Sequence of chain 6.A:
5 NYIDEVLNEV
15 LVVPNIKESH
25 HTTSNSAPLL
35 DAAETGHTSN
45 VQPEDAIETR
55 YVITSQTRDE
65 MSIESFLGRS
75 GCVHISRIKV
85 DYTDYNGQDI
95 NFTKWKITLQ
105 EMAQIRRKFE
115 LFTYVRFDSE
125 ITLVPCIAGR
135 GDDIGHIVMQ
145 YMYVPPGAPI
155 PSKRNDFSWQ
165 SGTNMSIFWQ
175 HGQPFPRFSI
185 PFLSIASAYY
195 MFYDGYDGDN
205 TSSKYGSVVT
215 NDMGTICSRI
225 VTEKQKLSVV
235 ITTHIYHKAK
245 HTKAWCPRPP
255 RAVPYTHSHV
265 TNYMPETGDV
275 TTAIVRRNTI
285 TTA

Binding-site contacts:
Ligand atom C3C contacts residue ILE101 of chain 6.A at 3.8 Å (hydrophobic).
Ligand atom C2C contacts residue ILE101 of chain 6.A at 4.2 Å (hydrophobic).
Ligand atom C5B contacts residue ILE125 of chain 6.A at 3.5 Å (hydrophobic).
Ligand atom C31 contacts residue MET195 of chain 6.A at 3.9 Å (hydrophobic).
Ligand atom C1B contacts residue ILE125 of chain 6.A at 3.6 Å (hydrophobic).
Ligand atom C3B contacts residue ILE125 of chain 6.A at 4.3 Å (hydrophobic).
Ligand atom C2B contacts residue TYR147 of chain 6.A at 3.4 Å (hydrophobic).
Ligand atom C3 contacts residue LEU103 of chain 6.A at 4.3 Å (hydrophobic).
Ligand atom CL2 contacts residue LEU187 of chain 6.A at 3.9 Å.
Ligand atom CL2 contacts residue ILE184 of chain 6.A at 4.2 Å.
Ligand atom N3A contacts residue PHE182 of chain 6.A at 4.1 Å.
Ligand atom C5 contacts residue MET217 of chain 6.A at 3.8 Å (hydrophobic).
Ligand atom C2C contacts residue MET217 of chain 6.A at 3.9 Å (hydrophobic).
Ligand atom C2A contacts residue ILE220 of chain 6.A at 4.1 Å (hydrophobic).
Ligand atom C5B contacts residue ILE220 of chain 6.A at 4.3 Å (hydrophobic).
Ligand atom C3 contacts residue MET217 of chain 6.A at 4.2 Å (hydrophobic).
Ligand atom C31 contacts residue LEU103 of chain 6.A at 4.1 Å (hydrophobic).
Ligand atom N3A contacts residue ILE220 of chain 6.A at 4.3 Å.
Ligand atom N3A contacts residue TYR147 of chain 6.A at 4.1 Å.
Ligand atom O1 contacts residue MET217 of chain 6.A at 2.7 Å (h-bond).
Ligand atom C2B contacts residue ILE184 of chain 6.A at 4.1 Å (hydrophobic).
Ligand atom C6B contacts residue ILE125 of chain 6.A at 3.3 Å (hydrophobic).
Ligand atom CL2 contacts residue TYR147 of chain 6.A at 2.4 Å.
Ligand atom C4A contacts residue TYR145 of chain 6.A at 3.7 Å (hydrophobic).
Ligand atom C5A contacts residue LEU127 of chain 6.A at 3.8 Å (hydrophobic).
Ligand atom O1A contacts residue LEU127 of chain 6.A at 4.1 Å.
Ligand atom C2A contacts residue PHE182 of chain 6.A at 4.1 Å (hydrophobic).
Ligand atom N2 contacts residue MET217 of chain 6.A at 3.1 Å (h-bond).
Ligand atom C3B contacts residue TYR147 of chain 6.A at 3.3 Å (hydrophobic).
Ligand atom C4A contacts residue MET146 of chain 6.A at 4.0 Å (hydrophobic).
Ligand atom C5A contacts residue TYR145 of chain 6.A at 3.7 Å (hydrophobic).
Ligand atom C4 contacts residue LEU103 of chain 6.A at 3.6 Å (hydrophobic).
Ligand atom C4B contacts residue ILE220 of chain 6.A at 4.2 Å (hydrophobic).
Ligand atom CL1 contacts residue ILE125 of chain 6.A at 3.7 Å.
Ligand atom N2 contacts residue ASN215 of chain 6.A at 4.0 Å.
Ligand atom C4B contacts residue ILE125 of chain 6.A at 4.0 Å (hydrophobic).
Ligand atom C2B contacts residue ILE125 of chain 6.A at 4.1 Å (hydrophobic).
Ligand atom O1B contacts residue ILE125 of chain 6.A at 4.1 Å.
Ligand atom O1A contacts residue ILE239 of chain 6.A at 4.3 Å.
Ligand atom CL1 contacts residue ILE239 of chain 6.A at 4.0 Å.

A small-molecule ligand and the protein it binds are described below.
Small molecule (SMILES): Cc1cc(CCCOc2c(Cl)cc(C3=NCCO3)cc2Cl)on1